Binding-site contacts:
Ligand atom C7 contacts residue VAL27 of chain 1.A at 3.7 Å (hydrophobic).
Ligand atom C8 contacts residue LEU147 of chain 1.A at 3.5 Å (hydrophobic).
Ligand atom N6 contacts residue TYR95 of chain 1.A at 3.5 Å.
Ligand atom C14 contacts residue TYR95 of chain 1.A at 3.9 Å (hydrophobic).
Ligand atom N1 contacts residue LEU147 of chain 1.A at 3.7 Å.
Ligand atom C9 contacts residue MET93 of chain 1.A at 3.7 Å (hydrophobic).
Ligand atom C14 contacts residue GLY99 of chain 1.A at 3.6 Å.
Ligand atom N6 contacts residue LEU96 of chain 1.A at 2.8 Å (h-bond).
Ligand atom N7 contacts residue VAL75 of chain 1.A at 3.4 Å.
Ligand atom C12 contacts residue LEU96 of chain 1.A at 3.4 Å (hydrophobic).
Ligand atom N1 contacts residue MET93 of chain 1.A at 3.7 Å.
Ligand atom N4 contacts residue GLU94 of chain 1.A at 3.8 Å.
Ligand atom N6 contacts residue LEU19 of chain 1.A at 3.8 Å.
Ligand atom C10 contacts residue ALA44 of chain 1.A at 3.5 Å (hydrophobic).
Ligand atom C11 contacts residue LEU96 of chain 1.A at 3.6 Å (hydrophobic).
Ligand atom N7 contacts residue ALA44 of chain 1.A at 3.5 Å.
Ligand atom C8 contacts residue VAL27 of chain 1.A at 3.8 Å (hydrophobic).
Ligand atom C4 contacts residue ARG144 of chain 1.A at 3.5 Å.
Ligand atom C13 contacts residue LEU19 of chain 1.A at 3.8 Å (hydrophobic).
Ligand atom C10 contacts residue LEU147 of chain 1.A at 3.8 Å (hydrophobic).
Ligand atom C13 contacts residue GLY99 of chain 1.A at 3.6 Å.
Ligand atom C13 contacts residue LEU96 of chain 1.A at 3.4 Å (hydrophobic).
Ligand atom C12 contacts residue TYR95 of chain 1.A at 3.9 Å (hydrophobic).
Ligand atom N3 contacts residue LEU147 of chain 1.A at 3.5 Å.
Ligand atom C15 contacts residue GLY99 of chain 1.A at 3.7 Å.
Ligand atom C16 contacts residue GLY99 of chain 1.A at 3.8 Å.
Ligand atom C6 contacts residue VAL27 of chain 1.A at 3.8 Å (hydrophobic).
Ligand atom C10 contacts residue GLU94 of chain 1.A at 3.6 Å.
Ligand atom C13 contacts residue TYR95 of chain 1.A at 3.5 Å (hydrophobic).
Ligand atom C5 contacts residue ARG144 of chain 1.A at 3.1 Å.
Ligand atom N5 contacts residue LEU147 of chain 1.A at 3.7 Å.
Ligand atom N4 contacts residue LEU96 of chain 1.A at 3.0 Å (h-bond).
Ligand atom N contacts residue ASP158 of chain 1.A at 3.2 Å (salt-bridge).
Ligand atom C17 contacts residue GLY99 of chain 1.A at 3.8 Å.
Ligand atom N4 contacts residue TYR95 of chain 1.A at 3.8 Å.
Ligand atom N2 contacts residue ASP158 of chain 1.A at 3.7 Å.
Ligand atom C14 contacts residue LEU19 of chain 1.A at 3.8 Å (hydrophobic).
Ligand atom C12 contacts residue GLY99 of chain 1.A at 3.7 Å.
Ligand atom N7 contacts residue GLU94 of chain 1.A at 2.8 Å (salt-bridge).
Ligand atom C1 contacts residue LEU19 of chain 1.A at 3.4 Å (hydrophobic).

Sequence of chain 1.A:
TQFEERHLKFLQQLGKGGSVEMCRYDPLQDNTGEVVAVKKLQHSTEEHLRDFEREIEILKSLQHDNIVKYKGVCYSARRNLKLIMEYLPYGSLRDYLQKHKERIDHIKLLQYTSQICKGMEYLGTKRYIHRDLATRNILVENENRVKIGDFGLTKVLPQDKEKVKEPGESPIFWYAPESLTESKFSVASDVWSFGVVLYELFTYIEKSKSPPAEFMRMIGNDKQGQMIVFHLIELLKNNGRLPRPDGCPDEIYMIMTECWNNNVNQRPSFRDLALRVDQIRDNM

The small molecule below binds the protein below.
Small molecule (SMILES): Nc1nc(Nc2ccccc2)nn1-c1cc(Nc2ccccc2)ncn1